The protein below binds the small molecule below.
Small molecule (SMILES): CCO[C@H]1O[C@H](CO)[C@@H](O)[C@H](O)[C@@H]1O[C@H]1O[C@H](CO)[C@@H](O)[C@H](O)[C@@H]1O

Sequence of chain 1.A:
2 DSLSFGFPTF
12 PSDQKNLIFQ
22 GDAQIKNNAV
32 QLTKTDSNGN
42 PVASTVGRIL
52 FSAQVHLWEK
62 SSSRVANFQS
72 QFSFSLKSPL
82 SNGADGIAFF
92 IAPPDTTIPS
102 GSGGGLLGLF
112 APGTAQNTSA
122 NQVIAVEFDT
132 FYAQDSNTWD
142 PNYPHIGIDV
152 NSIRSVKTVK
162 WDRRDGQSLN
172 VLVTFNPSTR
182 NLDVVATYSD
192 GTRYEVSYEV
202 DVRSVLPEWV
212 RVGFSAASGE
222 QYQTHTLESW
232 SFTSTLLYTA

Binding-site contacts:
Ligand atom C6 contacts residue PHE132 of chain 1.A at 3.4 Å (hydrophobic).
Ligand atom C5 contacts residue GLY220 of chain 1.A at 3.9 Å.
Ligand atom C4 contacts residue GLY220 of chain 1.A at 4.0 Å.
Ligand atom C1 contacts residue GLU221 of chain 1.A at 4.0 Å.
Ligand atom C3 contacts residue GLY105 of chain 1.A at 3.4 Å.
Ligand atom O2 contacts residue GLY105 of chain 1.A at 3.9 Å.
Ligand atom C6 contacts residue ALA85 of chain 1.A at 3.9 Å (hydrophobic).
Ligand atom O3 contacts residue GLY105 of chain 1.A at 3.3 Å (h-bond).
Ligand atom C3 contacts residue GLY220 of chain 1.A at 3.9 Å.
Ligand atom O3 contacts residue GLY104 of chain 1.A at 3.1 Å.
Ligand atom C3 contacts residue GLY106 of chain 1.A at 3.8 Å.
Ligand atom O4 contacts residue PHE132 of chain 1.A at 3.4 Å.
Ligand atom C6 contacts residue ASP86 of chain 1.A at 3.5 Å.
Ligand atom O6 contacts residue GLU221 of chain 1.A at 3.0 Å (salt-bridge).
Ligand atom O6 contacts residue GLY220 of chain 1.A at 3.2 Å (h-bond).
Ligand atom C3 contacts residue ASN138 of chain 1.A at 4.0 Å.
Ligand atom O6 contacts residue ASP86 of chain 1.A at 2.9 Å (salt-bridge).
Ligand atom C6 contacts residue GLN222 of chain 1.A at 3.8 Å.
Ligand atom C2 contacts residue GLY105 of chain 1.A at 4.0 Å.
Ligand atom C5 contacts residue PHE132 of chain 1.A at 3.6 Å (hydrophobic).
Ligand atom O3 contacts residue GLY106 of chain 1.A at 2.9 Å (h-bond).
Ligand atom O4 contacts residue GLY106 of chain 1.A at 3.2 Å (h-bond).
Ligand atom C2 contacts residue GLY104 of chain 1.A at 4.0 Å.
Ligand atom O3 contacts residue ASN138 of chain 1.A at 4.0 Å.
Ligand atom O4 contacts residue GLY220 of chain 1.A at 3.5 Å.
Ligand atom C6 contacts residue SER45 of chain 1.A at 3.9 Å.
Ligand atom C3 contacts residue SER137 of chain 1.A at 4.0 Å.
Ligand atom O4 contacts residue ASN138 of chain 1.A at 3.1 Å (h-bond).
Ligand atom C6 contacts residue GLU221 of chain 1.A at 3.9 Å.
Ligand atom O4 contacts residue SER45 of chain 1.A at 2.9 Å (h-bond).
Ligand atom O6 contacts residue GLN222 of chain 1.A at 3.0 Å (h-bond).
Ligand atom C3 contacts residue GLY104 of chain 1.A at 3.8 Å.
Ligand atom C4 contacts residue GLY106 of chain 1.A at 3.5 Å.
Ligand atom C5 contacts residue GLU221 of chain 1.A at 4.0 Å.
Ligand atom O5 contacts residue GLU221 of chain 1.A at 3.1 Å (salt-bridge).
Ligand atom C4 contacts residue GLY105 of chain 1.A at 4.0 Å.
Ligand atom O4 contacts residue ASP86 of chain 1.A at 2.6 Å (salt-bridge).
Ligand atom O6 contacts residue ALA85 of chain 1.A at 3.6 Å.
Ligand atom C4 contacts residue ASP86 of chain 1.A at 3.4 Å.
Ligand atom O5 contacts residue GLY220 of chain 1.A at 4.0 Å.